The protein below binds the small molecule below.
Small molecule (SMILES): CC(C)(COP(=O)(O)OP(=O)(O)OC[C@H]1O[C@@H](n2cnc3c(N)ncnc32)[C@H](O)[C@H]1OP(=O)(O)O)[C@@H](O)C(=O)NCCC(=O)NCCSC(=O)c1ccccc1C#N

Sequence of chain 1.B:
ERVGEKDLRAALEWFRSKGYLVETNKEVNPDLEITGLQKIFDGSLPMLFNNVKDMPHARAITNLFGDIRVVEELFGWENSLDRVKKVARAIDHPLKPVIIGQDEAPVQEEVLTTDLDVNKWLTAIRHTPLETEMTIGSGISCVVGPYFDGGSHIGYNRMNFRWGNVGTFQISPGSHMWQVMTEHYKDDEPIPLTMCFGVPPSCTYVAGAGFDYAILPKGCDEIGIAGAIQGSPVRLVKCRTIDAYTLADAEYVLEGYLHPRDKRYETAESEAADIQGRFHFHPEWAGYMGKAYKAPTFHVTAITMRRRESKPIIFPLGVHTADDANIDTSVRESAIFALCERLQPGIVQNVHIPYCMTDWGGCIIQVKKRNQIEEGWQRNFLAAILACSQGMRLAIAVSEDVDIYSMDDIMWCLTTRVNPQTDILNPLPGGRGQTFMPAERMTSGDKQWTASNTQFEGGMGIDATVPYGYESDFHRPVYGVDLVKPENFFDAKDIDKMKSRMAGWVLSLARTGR

Sequence of chain 1.C:
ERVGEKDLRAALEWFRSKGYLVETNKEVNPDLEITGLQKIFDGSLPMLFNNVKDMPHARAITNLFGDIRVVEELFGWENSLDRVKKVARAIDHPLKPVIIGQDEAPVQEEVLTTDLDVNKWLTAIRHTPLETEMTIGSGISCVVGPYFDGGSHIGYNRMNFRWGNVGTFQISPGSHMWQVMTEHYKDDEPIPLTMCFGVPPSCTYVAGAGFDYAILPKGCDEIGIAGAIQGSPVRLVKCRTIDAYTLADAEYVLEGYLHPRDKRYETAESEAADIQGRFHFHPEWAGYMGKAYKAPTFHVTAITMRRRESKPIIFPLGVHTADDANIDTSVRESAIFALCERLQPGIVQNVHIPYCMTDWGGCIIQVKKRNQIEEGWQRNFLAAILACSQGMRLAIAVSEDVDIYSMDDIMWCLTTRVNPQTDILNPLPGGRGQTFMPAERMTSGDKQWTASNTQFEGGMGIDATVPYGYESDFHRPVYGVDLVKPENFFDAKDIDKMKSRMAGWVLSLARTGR

Binding-site contacts:
Ligand atom OAP contacts residue GLN276 of chain 1.B at 3.1 Å (h-bond).
Ligand atom C7B contacts residue TRP360 of chain 1.B at 3.5 Å (hydrophobic).
Ligand atom C1B contacts residue PHE436 of chain 1.B at 3.3 Å (hydrophobic).
Ligand atom CEP contacts residue ALA451 of chain 1.B at 3.3 Å (hydrophobic).
Ligand atom O9P contacts residue LYS294 of chain 1.B at 3.5 Å (salt-bridge).
Ligand atom C5B contacts residue TRP285 of chain 1.B at 3.4 Å (hydrophobic).
Ligand atom O57 contacts residue BYN1 of chain 1.M at 3.4 Å.
Ligand atom C4B contacts residue VAL319 of chain 1.B at 3.3 Å (hydrophobic).
Ligand atom S1P contacts residue PHE436 of chain 1.B at 3.4 Å.
Ligand atom O57 contacts residue PHE436 of chain 1.B at 3.0 Å.
Ligand atom O9A contacts residue LYS263 of chain 1.B at 3.3 Å (salt-bridge).
Ligand atom C3P contacts residue PHE436 of chain 1.B at 3.3 Å (hydrophobic).
Ligand atom C2B contacts residue TRP285 of chain 1.B at 3.5 Å (hydrophobic).
Ligand atom N6A contacts residue THR182 of chain 1.B at 3.1 Å (h-bond).
Ligand atom C2P contacts residue SER172 of chain 1.B at 2.9 Å.
Ligand atom O5P contacts residue PHE436 of chain 1.B at 3.5 Å.
Ligand atom S1P contacts residue SER172 of chain 1.B at 2.9 Å (h-bond).
Ligand atom N19 contacts residue GLU284 of chain 1.B at 3.0 Å.
Ligand atom C3B contacts residue BYN1 of chain 1.M at 3.4 Å.
Ligand atom N19 contacts residue BYN1 of chain 1.M at 3.5 Å.
Ligand atom O4A contacts residue GLN276 of chain 1.B at 2.8 Å (h-bond).
Ligand atom C6P contacts residue GLN170 of chain 1.B at 3.4 Å.
Ligand atom C18 contacts residue GLU284 of chain 1.B at 3.4 Å.
Ligand atom C3P contacts residue SER172 of chain 1.B at 3.4 Å.
Ligand atom N1A contacts residue THR182 of chain 1.B at 3.4 Å.
Ligand atom C6B contacts residue BYN1 of chain 1.M at 3.2 Å.
Ligand atom C5P contacts residue PRO173 of chain 1.B at 3.5 Å (hydrophobic).
Ligand atom N19 contacts residue ARG158 of chain 1.B at 3.3 Å (salt-bridge).
Ligand atom O4D contacts residue ASN371 of chain 1.C at 3.4 Å.
Ligand atom C18 contacts residue BYN1 of chain 1.M at 3.2 Å.
Ligand atom O9P contacts residue TYR293 of chain 1.B at 3.5 Å.
Ligand atom N4P contacts residue PHE436 of chain 1.B at 3.4 Å.
Ligand atom N19 contacts residue HIS282 of chain 1.B at 3.5 Å (h-bond).
Ligand atom N6A contacts residue MET181 of chain 1.B at 3.5 Å.
Ligand atom O8A contacts residue TYR185 of chain 1.B at 3.1 Å (h-bond).
Ligand atom O5A contacts residue THR450 of chain 1.B at 2.9 Å (h-bond).
Ligand atom C7B contacts residue BYN1 of chain 1.M at 3.2 Å.
Ligand atom C2P contacts residue PHE436 of chain 1.B at 3.3 Å (hydrophobic).
Ligand atom N4P contacts residue GLN170 of chain 1.B at 3.0 Å (h-bond).
Ligand atom O5A contacts residue SER452 of chain 1.B at 3.5 Å (h-bond).